Binding-site contacts:
Ligand atom C8 contacts residue PHE283 of chain 1.A at 3.6 Å (hydrophobic).
Ligand atom N6 contacts residue LEU229 of chain 1.A at 3.6 Å.
Ligand atom C11 contacts residue LEU229 of chain 1.A at 3.7 Å (hydrophobic).
Ligand atom C2 contacts residue ILE246 of chain 1.A at 4.0 Å (hydrophobic).
Ligand atom C19 contacts residue LEU189 of chain 1.A at 4.0 Å (hydrophobic).
Ligand atom C17 contacts residue MET267 of chain 1.A at 3.4 Å (hydrophobic).
Ligand atom C24 contacts residue HIS79 of chain 1.A at 3.9 Å.
Ligand atom C13 contacts residue PHE250 of chain 1.A at 3.9 Å (hydrophobic).
Ligand atom C11 contacts residue VAL232 of chain 1.A at 4.0 Å (hydrophobic).
Ligand atom C1 contacts residue PHE283 of chain 1.A at 3.5 Å (hydrophobic).
Ligand atom C21 contacts residue PHE250 of chain 1.A at 3.7 Å (hydrophobic).
Ligand atom N5 contacts residue PHE250 of chain 1.A at 3.7 Å.
Ligand atom N3 contacts residue PHE250 of chain 1.A at 4.0 Å.
Ligand atom N3 contacts residue PHE283 of chain 1.A at 3.2 Å.
Ligand atom C15 contacts residue LEU229 of chain 1.A at 3.8 Å (hydrophobic).
Ligand atom C11 contacts residue ILE246 of chain 1.A at 4.1 Å (hydrophobic).
Ligand atom C16 contacts residue TYR78 of chain 1.A at 4.1 Å (hydrophobic).
Ligand atom C17 contacts residue PHE283 of chain 1.A at 3.7 Å (hydrophobic).
Ligand atom C2 contacts residue PHE283 of chain 1.A at 3.6 Å (hydrophobic).
Ligand atom O14 contacts residue GLN280 of chain 1.A at 3.0 Å (h-bond).
Ligand atom C22 contacts residue MET267 of chain 1.A at 3.6 Å (hydrophobic).
Ligand atom N4 contacts residue LEU229 of chain 1.A at 3.9 Å.
Ligand atom C16 contacts residue PHE250 of chain 1.A at 4.0 Å (hydrophobic).
Ligand atom C8 contacts residue VAL232 of chain 1.A at 3.8 Å (hydrophobic).
Ligand atom C10 contacts residue PHE283 of chain 1.A at 3.4 Å (hydrophobic).
Ligand atom C16 contacts residue ILE246 of chain 1.A at 3.8 Å (hydrophobic).
Ligand atom N6 contacts residue TYR78 of chain 1.A at 3.6 Å.
Ligand atom C7 contacts residue GLN280 of chain 1.A at 3.5 Å.
Ligand atom N5 contacts residue PHE283 of chain 1.A at 3.4 Å.
Ligand atom C10 contacts residue MET267 of chain 1.A at 3.8 Å (hydrophobic).
Ligand atom C10 contacts residue PHE250 of chain 1.A at 4.0 Å (hydrophobic).
Ligand atom C13 contacts residue MET267 of chain 1.A at 3.9 Å (hydrophobic).
Ligand atom C21 contacts residue HIS79 of chain 1.A at 3.8 Å.
Ligand atom C9 contacts residue GLN280 of chain 1.A at 3.1 Å.
Ligand atom C8 contacts residue ILE246 of chain 1.A at 4.0 Å (hydrophobic).
Ligand atom C13 contacts residue PHE283 of chain 1.A at 3.6 Å (hydrophobic).
Ligand atom O14 contacts residue ILE246 of chain 1.A at 4.0 Å.
Ligand atom C9 contacts residue TYR247 of chain 1.A at 3.5 Å (hydrophobic).
Ligand atom C9 contacts residue PHE250 of chain 1.A at 3.8 Å (hydrophobic).
Ligand atom C18 contacts residue PHE250 of chain 1.A at 3.8 Å (hydrophobic).

A small-molecule ligand and the protein it binds are described below.
Small molecule (SMILES): O=C1CCN(c2ccccc2)N=C1c1ccnn1-c1ccccc1

Sequence of chain 1.A:
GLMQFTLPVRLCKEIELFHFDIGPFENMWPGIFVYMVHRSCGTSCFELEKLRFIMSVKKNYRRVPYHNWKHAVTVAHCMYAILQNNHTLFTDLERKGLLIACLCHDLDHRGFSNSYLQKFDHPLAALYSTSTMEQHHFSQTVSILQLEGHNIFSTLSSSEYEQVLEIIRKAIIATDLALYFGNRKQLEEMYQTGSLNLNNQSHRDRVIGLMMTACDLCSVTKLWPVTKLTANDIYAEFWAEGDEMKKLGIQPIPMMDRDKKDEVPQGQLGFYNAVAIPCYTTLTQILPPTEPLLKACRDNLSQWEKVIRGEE